Sequence of chain 1.A:
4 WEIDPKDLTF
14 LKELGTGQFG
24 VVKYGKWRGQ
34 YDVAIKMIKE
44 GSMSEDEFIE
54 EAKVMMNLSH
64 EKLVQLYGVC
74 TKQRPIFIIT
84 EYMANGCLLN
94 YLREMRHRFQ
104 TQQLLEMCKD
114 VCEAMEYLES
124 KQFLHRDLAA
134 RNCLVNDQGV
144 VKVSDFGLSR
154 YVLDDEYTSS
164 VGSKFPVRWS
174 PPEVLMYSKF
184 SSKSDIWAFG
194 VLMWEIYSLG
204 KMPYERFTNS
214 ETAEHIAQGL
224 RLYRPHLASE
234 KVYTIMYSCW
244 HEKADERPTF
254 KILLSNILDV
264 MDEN

Binding-site contacts:
Ligand atom C38 contacts residue SER152 of chain 1.A at 3.7 Å.
Ligand atom C31 contacts residue ASP148 of chain 1.A at 3.5 Å.
Ligand atom O22 contacts residue LYS39 of chain 1.A at 2.8 Å (salt-bridge).
Ligand atom C23 contacts residue ASP148 of chain 1.A at 3.6 Å.
Ligand atom C34 contacts residue TYR160 of chain 1.A at 3.7 Å (hydrophobic).
Ligand atom C60 contacts residue THR83 of chain 1.A at 3.3 Å.
Ligand atom C84 contacts residue ASN88 of chain 1.A at 3.7 Å.
Ligand atom C9 contacts residue VAL25 of chain 1.A at 3.8 Å (hydrophobic).
Ligand atom C3 contacts residue ASP148 of chain 1.A at 3.5 Å.
Ligand atom C60 contacts residue ALA37 of chain 1.A at 3.3 Å (hydrophobic).
Ligand atom O15 contacts residue MET86 of chain 1.A at 2.7 Å (h-bond).
Ligand atom C52 contacts residue ALA87 of chain 1.A at 3.6 Å (hydrophobic).
Ligand atom C46 contacts residue GLY89 of chain 1.A at 3.6 Å.
Ligand atom C60 contacts residue LEU137 of chain 1.A at 3.4 Å (hydrophobic).
Ligand atom C52 contacts residue MET86 of chain 1.A at 3.2 Å (hydrophobic).
Ligand atom C60 contacts residue GLU84 of chain 1.A at 3.1 Å.
Ligand atom C38 contacts residue VAL155 of chain 1.A at 3.6 Å (hydrophobic).
Ligand atom N47 contacts residue MET86 of chain 1.A at 3.1 Å (h-bond).
Ligand atom C84 contacts residue ALA87 of chain 1.A at 3.7 Å (hydrophobic).
Ligand atom C14 contacts residue LEU137 of chain 1.A at 3.7 Å (hydrophobic).
Ligand atom C21 contacts residue LYS39 of chain 1.A at 3.5 Å.
Ligand atom O15 contacts residue TYR85 of chain 1.A at 3.5 Å.
Ligand atom C5 contacts residue GLY20 of chain 1.A at 3.8 Å.
Ligand atom C85 contacts residue ALA87 of chain 1.A at 3.3 Å (hydrophobic).
Ligand atom N16 contacts residue ALA37 of chain 1.A at 3.7 Å.
Ligand atom C9 contacts residue LEU17 of chain 1.A at 3.8 Å (hydrophobic).
Ligand atom C46 contacts residue MET86 of chain 1.A at 3.6 Å (hydrophobic).
Ligand atom C51 contacts residue ALA87 of chain 1.A at 3.4 Å (hydrophobic).
Ligand atom C34 contacts residue ASP130 of chain 1.A at 3.7 Å.
Ligand atom N16 contacts residue LEU137 of chain 1.A at 3.4 Å.
Ligand atom C26 contacts residue PHE22 of chain 1.A at 3.6 Å (hydrophobic).
Ligand atom C7 contacts residue VAL25 of chain 1.A at 3.7 Å (hydrophobic).
Ligand atom C7 contacts residue LEU17 of chain 1.A at 3.8 Å (hydrophobic).
Ligand atom C13 contacts residue LEU17 of chain 1.A at 3.8 Å (hydrophobic).
Ligand atom C29 contacts residue ASN135 of chain 1.A at 3.4 Å.
Ligand atom O22 contacts residue VAL25 of chain 1.A at 3.4 Å.
Ligand atom C5 contacts residue VAL25 of chain 1.A at 3.6 Å (hydrophobic).
Ligand atom C24 contacts residue PHE22 of chain 1.A at 3.8 Å (hydrophobic).
Ligand atom C52 contacts residue GLY89 of chain 1.A at 3.5 Å.
Ligand atom C5 contacts residue THR19 of chain 1.A at 3.8 Å.

A protein and the small-molecule ligand that binds it are described below.
Small molecule (SMILES): Cc1c(NC(=O)c2ccc(C(C)(C)C)cc2)cccc1-c1cn(C)c(=O)c(Nc2ccc(C(=O)N3CCOCC3)cc2)n1